This small molecule binds to this protein.
Small molecule (SMILES): CC1(N)CCN(c2cnc(-c3cccc(Cl)c3Cl)c(N)n2)CC1

Binding-site contacts:
Ligand atom N22 contacts residue GLU252 of chain 1.A at 3.2 Å (salt-bridge).
Ligand atom N5 contacts residue THR256 of chain 1.A at 3.4 Å.
Ligand atom C13 contacts residue GLU113 of chain 1.A at 3.2 Å.
Ligand atom N7 contacts residue GLU253 of chain 1.A at 3.2 Å (salt-bridge).
Ligand atom CL2 contacts residue GLN498 of chain 1.A at 3.5 Å.
Ligand atom C11 contacts residue THR256 of chain 1.A at 3.3 Å.
Ligand atom C19 contacts residue PRO494 of chain 1.A at 3.5 Å (hydrophobic).
Ligand atom C19 contacts residue ARG114 of chain 1.A at 3.5 Å.
Ligand atom C14 contacts residue ARG114 of chain 1.A at 3.3 Å.
Ligand atom C18 contacts residue LYS495 of chain 1.A at 3.5 Å.
Ligand atom CL1 contacts residue THR256 of chain 1.A at 3.3 Å.
Ligand atom N22 contacts residue GLU113 of chain 1.A at 3.7 Å.
Ligand atom N7 contacts residue THR256 of chain 1.A at 3.8 Å.
Ligand atom C14 contacts residue THR221 of chain 1.A at 3.7 Å.
Ligand atom C18 contacts residue PRO494 of chain 1.A at 3.7 Å (hydrophobic).
Ligand atom C6 contacts residue THR256 of chain 1.A at 3.6 Å.
Ligand atom N7 contacts residue LEU257 of chain 1.A at 3.5 Å (h-bond).
Ligand atom N22 contacts residue PHE116 of chain 1.A at 3.1 Å (h-bond).
Ligand atom C17 contacts residue LYS495 of chain 1.A at 3.8 Å.
Ligand atom C8 contacts residue ARG114 of chain 1.A at 3.4 Å.
Ligand atom C14 contacts residue HIS117 of chain 1.A at 3.7 Å.
Ligand atom C18 contacts residue ARG114 of chain 1.A at 3.7 Å.
Ligand atom C4 contacts residue THR222 of chain 1.A at 3.8 Å.
Ligand atom C13 contacts residue ARG114 of chain 1.A at 3.6 Å.
Ligand atom CL1 contacts residue LEU257 of chain 1.A at 3.5 Å.
Ligand atom C3 contacts residue THR221 of chain 1.A at 3.7 Å.
Ligand atom C23 contacts residue PHE116 of chain 1.A at 3.7 Å (hydrophobic).
Ligand atom C12 contacts residue PHE116 of chain 1.A at 3.5 Å (hydrophobic).
Ligand atom C19 contacts residue THR222 of chain 1.A at 3.5 Å.
Ligand atom CL2 contacts residue LEU257 of chain 1.A at 3.5 Å.
Ligand atom C15 contacts residue ARG114 of chain 1.A at 3.5 Å.
Ligand atom C1 contacts residue THR222 of chain 1.A at 3.7 Å.
Ligand atom C1 contacts residue ARG114 of chain 1.A at 3.7 Å.
Ligand atom C8 contacts residue PRO494 of chain 1.A at 3.6 Å (hydrophobic).
Ligand atom C3 contacts residue THR222 of chain 1.A at 3.5 Å.
Ligand atom CL1 contacts residue ARG114 of chain 1.A at 3.4 Å.
Ligand atom N22 contacts residue THR111 of chain 1.A at 2.9 Å (h-bond).
Ligand atom N2 contacts residue ARG114 of chain 1.A at 3.5 Å (salt-bridge).
Ligand atom N2 contacts residue THR222 of chain 1.A at 3.5 Å.
Ligand atom C13 contacts residue PHE116 of chain 1.A at 3.1 Å (hydrophobic).

Sequence of chain 1.A:
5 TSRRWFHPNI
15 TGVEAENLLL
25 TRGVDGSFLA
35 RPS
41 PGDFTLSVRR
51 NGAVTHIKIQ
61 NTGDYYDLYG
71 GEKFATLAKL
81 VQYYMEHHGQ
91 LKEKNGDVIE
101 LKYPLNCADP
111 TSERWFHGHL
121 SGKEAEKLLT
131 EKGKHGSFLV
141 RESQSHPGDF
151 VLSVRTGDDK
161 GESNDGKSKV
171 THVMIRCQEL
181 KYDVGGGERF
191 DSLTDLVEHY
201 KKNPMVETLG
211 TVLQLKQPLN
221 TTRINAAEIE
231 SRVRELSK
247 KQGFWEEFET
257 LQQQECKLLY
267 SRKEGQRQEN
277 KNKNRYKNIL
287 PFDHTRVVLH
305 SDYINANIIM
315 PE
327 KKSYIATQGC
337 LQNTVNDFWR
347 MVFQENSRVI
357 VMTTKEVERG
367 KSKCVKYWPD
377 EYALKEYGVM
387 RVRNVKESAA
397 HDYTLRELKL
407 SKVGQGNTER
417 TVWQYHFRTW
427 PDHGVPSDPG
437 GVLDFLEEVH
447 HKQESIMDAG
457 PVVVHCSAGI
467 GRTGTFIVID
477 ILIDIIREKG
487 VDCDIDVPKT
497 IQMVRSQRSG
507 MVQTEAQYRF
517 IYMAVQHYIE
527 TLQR